This protein binds this small molecule.
Small molecule (SMILES): CC(=O)N[C@H]1[C@H](O[C@H]2[C@H](O)[C@@H](NC(C)=O)CO[C@@H]2CO)O[C@H](CO)[C@@H](O[C@@H]2O[C@H](CO[C@H]3O[C@H](CO)[C@@H](O)[C@H](O)[C@@H]3O[C@@H]3O[C@H](CO)[C@@H](O[C@@H]4O[C@H](CO)[C@H](O)[C@H](O)[C@H]4O)[C@H](O)[C@H]3NC(C)=O)[C@@H](O)[C@H](O[C@H]3O[C@H](CO)[C@@H](O)[C@H](O)[C@@H]3O[C@@H]3O[C@H](CO)[C@@H](O[C@@H]4O[C@H](CO)[C@H](O)[C@H](O)[C@H]4O)[C@H](O)[C@H]3NC(C)=O)[C@@H]2O)[C@@H]1O

Binding-site contacts:
Ligand atom C1 contacts residue ASN232 of chain 1.A at 1.4 Å.
Ligand atom O5 contacts residue LYS246 of chain 1.A at 4.3 Å.
Ligand atom C7 contacts residue TRP230 of chain 1.A at 4.4 Å (hydrophobic).
Ligand atom C4 contacts residue ASN232 of chain 1.A at 4.4 Å.
Ligand atom O6 contacts residue CYS256 of chain 1.A at 3.4 Å (h-bond).
Ligand atom O5 contacts residue ASN232 of chain 1.A at 2.4 Å (h-bond).
Ligand atom O2 contacts residue LYS246 of chain 1.A at 3.6 Å (salt-bridge).
Ligand atom O5 contacts residue CYS256 of chain 1.A at 3.8 Å.
Ligand atom C2 contacts residue ASN232 of chain 1.A at 2.5 Å.
Ligand atom C4 contacts residue ASN232 of chain 1.A at 4.3 Å.
Ligand atom C5 contacts residue ASN232 of chain 1.A at 3.7 Å.
Ligand atom C3 contacts residue ASN232 of chain 1.A at 3.8 Å.
Ligand atom O7 contacts residue ASN232 of chain 1.A at 4.1 Å.
Ligand atom C3 contacts residue ASN232 of chain 1.A at 4.0 Å.
Ligand atom O3 contacts residue ASN232 of chain 1.A at 3.4 Å (h-bond).
Ligand atom C1 contacts residue TRP230 of chain 1.A at 4.0 Å (hydrophobic).
Ligand atom C2 contacts residue TRP230 of chain 1.A at 4.2 Å (hydrophobic).
Ligand atom C8 contacts residue GLU215 of chain 1.A at 4.1 Å.
Ligand atom C8 contacts residue TRP230 of chain 1.A at 3.7 Å (hydrophobic).
Ligand atom C1 contacts residue LYS246 of chain 1.A at 3.4 Å.
Ligand atom C7 contacts residue ASN232 of chain 1.A at 3.7 Å.
Ligand atom N2 contacts residue ASN232 of chain 1.A at 2.9 Å (h-bond).
Ligand atom O5 contacts residue TRP230 of chain 1.A at 4.0 Å.
Ligand atom C3 contacts residue LYS246 of chain 1.A at 4.1 Å.
Ligand atom O5 contacts residue CYS248 of chain 1.A at 3.7 Å.
Ligand atom C6 contacts residue CYS256 of chain 1.A at 4.1 Å (hydrophobic).
Ligand atom C1 contacts residue CYS248 of chain 1.A at 4.1 Å (hydrophobic).
Ligand atom O2 contacts residue ASP259 of chain 1.A at 4.3 Å.
Ligand atom O4 contacts residue LYS246 of chain 1.A at 3.9 Å.
Ligand atom C7 contacts residue GLY233 of chain 1.A at 4.2 Å.
Ligand atom O7 contacts residue GLY233 of chain 1.A at 3.6 Å.
Ligand atom C8 contacts residue ASN232 of chain 1.A at 4.1 Å.
Ligand atom C2 contacts residue LYS246 of chain 1.A at 3.9 Å.

Sequence of chain 1.A:
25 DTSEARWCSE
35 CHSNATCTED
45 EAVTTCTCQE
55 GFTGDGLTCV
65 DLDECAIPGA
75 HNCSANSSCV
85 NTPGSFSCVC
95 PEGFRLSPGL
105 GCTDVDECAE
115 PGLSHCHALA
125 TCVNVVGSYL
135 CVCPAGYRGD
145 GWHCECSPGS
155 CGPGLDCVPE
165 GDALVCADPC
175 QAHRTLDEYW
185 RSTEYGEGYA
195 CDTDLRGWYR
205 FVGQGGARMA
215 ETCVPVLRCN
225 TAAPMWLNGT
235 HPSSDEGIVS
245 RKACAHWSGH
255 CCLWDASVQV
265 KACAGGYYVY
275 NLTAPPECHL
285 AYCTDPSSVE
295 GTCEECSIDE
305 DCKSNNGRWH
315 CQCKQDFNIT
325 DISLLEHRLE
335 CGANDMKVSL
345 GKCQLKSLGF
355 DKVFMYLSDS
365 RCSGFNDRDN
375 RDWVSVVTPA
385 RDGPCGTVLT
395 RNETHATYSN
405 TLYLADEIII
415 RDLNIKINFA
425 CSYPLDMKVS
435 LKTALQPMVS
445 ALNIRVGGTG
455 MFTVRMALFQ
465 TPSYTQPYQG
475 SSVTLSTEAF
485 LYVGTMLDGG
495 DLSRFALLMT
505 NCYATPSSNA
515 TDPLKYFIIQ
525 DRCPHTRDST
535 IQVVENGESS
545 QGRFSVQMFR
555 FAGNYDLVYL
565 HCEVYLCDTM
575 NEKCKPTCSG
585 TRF